This protein binds this small molecule.
Small molecule (SMILES): CC(C)(C)NC[C@H](O)COc1cccc2c1CC(C#N)=N2

Sequence of chain 1.A:
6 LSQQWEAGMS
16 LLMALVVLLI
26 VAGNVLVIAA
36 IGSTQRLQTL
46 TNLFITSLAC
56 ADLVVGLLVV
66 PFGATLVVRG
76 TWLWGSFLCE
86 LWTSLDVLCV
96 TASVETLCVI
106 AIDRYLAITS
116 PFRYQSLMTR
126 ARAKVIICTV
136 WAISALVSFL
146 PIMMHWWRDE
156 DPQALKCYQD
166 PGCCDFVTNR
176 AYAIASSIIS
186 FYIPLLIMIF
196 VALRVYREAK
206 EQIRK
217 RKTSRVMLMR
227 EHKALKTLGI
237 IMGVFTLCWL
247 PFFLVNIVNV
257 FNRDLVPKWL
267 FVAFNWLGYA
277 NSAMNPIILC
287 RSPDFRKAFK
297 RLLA

Binding-site contacts:
Ligand atom C12 contacts residue ASN271 of chain 1.A at 3.5 Å.
Ligand atom O2 contacts residue TRP245 of chain 1.A at 3.4 Å.
Ligand atom C13 contacts residue ASN271 of chain 1.A at 3.6 Å.
Ligand atom C13 contacts residue ASP91 of chain 1.A at 3.7 Å.
Ligand atom C10 contacts residue PHE248 of chain 1.A at 3.8 Å (hydrophobic).
Ligand atom N2 contacts residue ASP91 of chain 1.A at 2.7 Å (salt-bridge).
Ligand atom O2 contacts residue ASN271 of chain 1.A at 2.9 Å (h-bond).
Ligand atom C11 contacts residue ASN271 of chain 1.A at 3.8 Å.
Ligand atom C10 contacts residue ASN271 of chain 1.A at 3.6 Å.
Ligand atom N1 contacts residue SER181 of chain 1.A at 2.9 Å (h-bond).
Ligand atom C16 contacts residue ASN252 of chain 1.A at 3.2 Å.
Ligand atom N3 contacts residue THR173 of chain 1.A at 3.5 Å (h-bond).
Ligand atom N2 contacts residue TYR275 of chain 1.A at 3.6 Å.
Ligand atom C9 contacts residue ASP91 of chain 1.A at 3.6 Å.
Ligand atom N3 contacts residue TYR177 of chain 1.A at 3.7 Å.
Ligand atom C4 contacts residue PHE249 of chain 1.A at 3.8 Å (hydrophobic).
Ligand atom C10 contacts residue ASP91 of chain 1.A at 3.4 Å.
Ligand atom C13 contacts residue TYR275 of chain 1.A at 3.8 Å (hydrophobic).
Ligand atom O2 contacts residue TYR275 of chain 1.A at 3.7 Å.
Ligand atom C1 contacts residue SER181 of chain 1.A at 3.6 Å.
Ligand atom C14 contacts residue PHE171 of chain 1.A at 3.9 Å (hydrophobic).
Ligand atom C12 contacts residue ASP91 of chain 1.A at 3.4 Å.
Ligand atom N2 contacts residue ASN271 of chain 1.A at 2.8 Å (h-bond).
Ligand atom C14 contacts residue ASN271 of chain 1.A at 3.5 Å.
Ligand atom C16 contacts residue TYR177 of chain 1.A at 3.8 Å (hydrophobic).
Ligand atom C6 contacts residue VAL92 of chain 1.A at 3.6 Å (hydrophobic).
Ligand atom C1 contacts residue ASN252 of chain 1.A at 3.8 Å.
Ligand atom C15 contacts residue THR88 of chain 1.A at 3.9 Å.
Ligand atom N3 contacts residue ALA178 of chain 1.A at 3.5 Å.
Ligand atom C16 contacts residue SER181 of chain 1.A at 3.6 Å.
Ligand atom N3 contacts residue ASN252 of chain 1.A at 3.3 Å (h-bond).
Ligand atom C6 contacts residue SER185 of chain 1.A at 3.7 Å.
Ligand atom O2 contacts residue ASP91 of chain 1.A at 2.6 Å (salt-bridge).
Ligand atom C7 contacts residue SER185 of chain 1.A at 3.6 Å.
Ligand atom C13 contacts residue TRP87 of chain 1.A at 3.5 Å (hydrophobic).
Ligand atom O1 contacts residue PHE248 of chain 1.A at 3.4 Å.
Ligand atom C7 contacts residue VAL92 of chain 1.A at 3.9 Å (hydrophobic).
Ligand atom C5 contacts residue PHE249 of chain 1.A at 3.5 Å (hydrophobic).
Ligand atom C11 contacts residue ASP91 of chain 1.A at 3.2 Å.
Ligand atom C15 contacts residue ASP91 of chain 1.A at 3.6 Å.